Sequence of chain 1.A:
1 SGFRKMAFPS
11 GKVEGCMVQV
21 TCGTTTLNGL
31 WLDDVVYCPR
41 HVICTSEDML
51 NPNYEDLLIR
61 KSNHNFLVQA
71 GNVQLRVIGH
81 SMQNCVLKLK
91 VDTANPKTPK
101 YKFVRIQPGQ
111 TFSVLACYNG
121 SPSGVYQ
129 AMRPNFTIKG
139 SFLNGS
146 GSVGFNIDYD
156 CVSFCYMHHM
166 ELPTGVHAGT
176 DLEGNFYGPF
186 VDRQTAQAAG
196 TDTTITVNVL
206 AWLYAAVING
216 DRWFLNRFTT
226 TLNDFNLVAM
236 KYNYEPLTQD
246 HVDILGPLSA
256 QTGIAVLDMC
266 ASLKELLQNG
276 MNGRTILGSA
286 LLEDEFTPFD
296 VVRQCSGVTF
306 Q

Binding-site contacts:
Ligand atom C15 contacts residue PHE140 of chain 2.A at 3.9 Å (hydrophobic).
Ligand atom C1 contacts residue LEU141 of chain 2.A at 3.9 Å (hydrophobic).
Ligand atom O1 contacts residue GLU166 of chain 2.A at 3.6 Å.
Ligand atom C2 contacts residue HIS163 of chain 2.A at 3.4 Å.
Ligand atom C8 contacts residue HIS41 of chain 2.A at 3.9 Å.
Ligand atom C15 contacts residue GLU166 of chain 2.A at 3.6 Å.
Ligand atom O1 contacts residue PHE140 of chain 2.A at 3.1 Å.
Ligand atom C1 contacts residue HIS163 of chain 2.A at 3.4 Å.
Ligand atom CL1 contacts residue TYR54 of chain 2.A at 3.9 Å.
Ligand atom C3 contacts residue CSO145 of chain 2.A at 3.1 Å.
Ligand atom C14 contacts residue PHE140 of chain 2.A at 3.1 Å (hydrophobic).
Ligand atom O2 contacts residue MET165 of chain 2.A at 3.6 Å.
Ligand atom C4 contacts residue GLU166 of chain 2.A at 3.9 Å.
Ligand atom C7 contacts residue MET49 of chain 2.A at 3.1 Å (hydrophobic).
Ligand atom N1 contacts residue CSO145 of chain 2.A at 3.8 Å.
Ligand atom C11 contacts residue ASN142 of chain 2.A at 3.6 Å.
Ligand atom N2 contacts residue HIS164 of chain 2.A at 3.9 Å.
Ligand atom C6 contacts residue HIS41 of chain 2.A at 3.2 Å.
Ligand atom C12 contacts residue ASN142 of chain 2.A at 3.7 Å.
Ligand atom C1 contacts residue GLU166 of chain 2.A at 3.6 Å.
Ligand atom C14 contacts residue ASN142 of chain 2.A at 3.9 Å.
Ligand atom O1 contacts residue HIS163 of chain 2.A at 2.7 Å (h-bond).
Ligand atom CL1 contacts residue ASP187 of chain 2.A at 3.4 Å.
Ligand atom C13 contacts residue GLU166 of chain 2.A at 3.7 Å.
Ligand atom C13 contacts residue ASN142 of chain 2.A at 3.7 Å.
Ligand atom C7 contacts residue HIS41 of chain 2.A at 3.2 Å.
Ligand atom C14 contacts residue LEU141 of chain 2.A at 3.6 Å (hydrophobic).
Ligand atom C8 contacts residue MET49 of chain 2.A at 3.5 Å (hydrophobic).
Ligand atom C10 contacts residue ASN142 of chain 2.A at 3.9 Å.
Ligand atom C15 contacts residue LEU141 of chain 2.A at 3.8 Å (hydrophobic).
Ligand atom CL1 contacts residue MET49 of chain 2.A at 2.9 Å.
Ligand atom O2 contacts residue GLU166 of chain 2.A at 2.9 Å (salt-bridge).
Ligand atom CL1 contacts residue ARG188 of chain 2.A at 3.9 Å.
Ligand atom C2 contacts residue CSO145 of chain 2.A at 3.1 Å.
Ligand atom N2 contacts residue MET165 of chain 2.A at 3.8 Å.
Ligand atom C5 contacts residue HIS164 of chain 2.A at 3.8 Å.
Ligand atom O1 contacts residue SER144 of chain 2.A at 3.7 Å.
Ligand atom C1 contacts residue SER144 of chain 2.A at 3.9 Å.
Ligand atom C14 contacts residue GLU166 of chain 2.A at 3.5 Å.
Ligand atom O1 contacts residue HIS172 of chain 2.A at 3.8 Å.

Sequence of chain 2.A:
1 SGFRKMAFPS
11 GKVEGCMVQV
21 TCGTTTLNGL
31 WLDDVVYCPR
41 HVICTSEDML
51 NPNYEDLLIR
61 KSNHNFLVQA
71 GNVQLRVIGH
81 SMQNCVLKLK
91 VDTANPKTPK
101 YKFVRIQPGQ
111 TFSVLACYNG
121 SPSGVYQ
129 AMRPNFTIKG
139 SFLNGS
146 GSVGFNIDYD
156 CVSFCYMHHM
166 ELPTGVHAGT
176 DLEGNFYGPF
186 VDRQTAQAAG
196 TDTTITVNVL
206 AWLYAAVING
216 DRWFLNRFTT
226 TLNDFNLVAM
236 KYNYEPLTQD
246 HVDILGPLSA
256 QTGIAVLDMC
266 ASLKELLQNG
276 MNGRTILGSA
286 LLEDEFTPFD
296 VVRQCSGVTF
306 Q

A small-molecule ligand and the protein it binds are described below.
Small molecule (SMILES): O=C1C[C@@H](C(=O)Nc2ccc(Cl)cn2)c2ccccc21